Binding-site contacts:
Ligand atom O1 contacts residue LEU82 of chain 1.A at 4.4 Å.
Ligand atom O2 contacts residue TYR67 of chain 1.A at 3.5 Å.
Ligand atom C1 contacts residue TYR67 of chain 1.A at 3.9 Å (hydrophobic).
Ligand atom O3 contacts residue PHE83 of chain 1.A at 4.2 Å.
Ligand atom C1 contacts residue PHE84 of chain 1.A at 3.9 Å (hydrophobic).
Ligand atom C2 contacts residue THR93 of chain 1.A at 3.6 Å.
Ligand atom O3 contacts residue TYR67 of chain 1.A at 4.1 Å.
Ligand atom O1 contacts residue ILE90 of chain 1.A at 3.4 Å.
Ligand atom C1 contacts residue THR93 of chain 1.A at 4.5 Å.
Ligand atom O1 contacts residue PHE83 of chain 1.A at 3.4 Å.
Ligand atom O5 contacts residue PHE83 of chain 1.A at 3.6 Å.
Ligand atom C1 contacts residue ILE90 of chain 1.A at 4.1 Å (hydrophobic).
Ligand atom C2 contacts residue ILE90 of chain 1.A at 4.2 Å (hydrophobic).
Ligand atom O2 contacts residue PHE84 of chain 1.A at 4.0 Å.
Ligand atom C1 contacts residue PHE83 of chain 1.A at 4.3 Å (hydrophobic).
Ligand atom O1 contacts residue PHE84 of chain 1.A at 3.0 Å (h-bond).
Ligand atom O2 contacts residue THR93 of chain 1.A at 4.0 Å.
Ligand atom S1 contacts residue ILE90 of chain 1.A at 4.5 Å.
Ligand atom O1 contacts residue TYR67 of chain 1.A at 4.4 Å.
Ligand atom O5 contacts residue ILE90 of chain 1.A at 3.6 Å.
Ligand atom O3 contacts residue LEU82 of chain 1.A at 4.1 Å.

Sequence of chain 1.A:
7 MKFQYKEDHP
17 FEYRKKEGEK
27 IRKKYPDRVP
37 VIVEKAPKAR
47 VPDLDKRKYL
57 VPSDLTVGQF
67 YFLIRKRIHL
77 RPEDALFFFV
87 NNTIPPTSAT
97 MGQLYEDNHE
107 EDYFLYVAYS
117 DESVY

A protein and the small-molecule ligand that binds it are described below.
Small molecule (SMILES): O=C(O)CS(=O)(=O)O